This protein binds this small molecule.
Small molecule (SMILES): CC(=O)N[C@H]1[C@H](O[C@H]2[C@H](O)[C@@H](NC(C)=O)CO[C@@H]2CO)O[C@H](CO)[C@@H](O)[C@@H]1O

Sequence of chain 56.H:
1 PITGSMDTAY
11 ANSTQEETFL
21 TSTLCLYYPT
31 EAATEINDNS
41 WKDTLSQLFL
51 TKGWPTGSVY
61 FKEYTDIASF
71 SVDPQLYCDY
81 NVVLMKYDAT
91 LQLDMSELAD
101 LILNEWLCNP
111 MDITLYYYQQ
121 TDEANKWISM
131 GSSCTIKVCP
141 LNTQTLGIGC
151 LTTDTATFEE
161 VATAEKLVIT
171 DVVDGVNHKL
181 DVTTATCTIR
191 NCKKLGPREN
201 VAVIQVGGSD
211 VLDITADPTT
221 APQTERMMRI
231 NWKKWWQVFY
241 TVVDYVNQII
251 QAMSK

Binding-site contacts:
Ligand atom C7 contacts residue ASN12 of chain 56.H at 3.9 Å.
Ligand atom O5 contacts residue ASN12 of chain 56.H at 2.7 Å (h-bond).
Ligand atom C5 contacts residue ASN12 of chain 56.H at 4.1 Å.
Ligand atom C2 contacts residue ASN12 of chain 56.H at 3.2 Å.
Ligand atom C1 contacts residue ASN12 of chain 56.H at 2.2 Å.
Ligand atom N2 contacts residue ASN12 of chain 56.H at 3.8 Å.
Ligand atom O7 contacts residue ASN12 of chain 56.H at 3.6 Å.